Binding-site contacts:
Ligand atom C13 contacts residue MET40 of chain 1.B at 4.1 Å (hydrophobic).
Ligand atom C5 contacts residue ALA47 of chain 1.B at 4.0 Å (hydrophobic).
Ligand atom C15 contacts residue LEU43 of chain 1.B at 3.8 Å (hydrophobic).
Ligand atom C7 contacts residue GLU50 of chain 1.B at 3.2 Å.
Ligand atom C6 contacts residue PHE101 of chain 1.B at 4.1 Å (hydrophobic).
Ligand atom C6 contacts residue GLU50 of chain 1.B at 3.2 Å.
Ligand atom N1 contacts residue PHE101 of chain 1.B at 3.5 Å.
Ligand atom C12 contacts residue ILE118 of chain 1.B at 3.9 Å (hydrophobic).
Ligand atom C13 contacts residue LEU221 of chain 1.B at 4.0 Å (hydrophobic).
Ligand atom C7 contacts residue LEU84 of chain 1.B at 3.9 Å (hydrophobic).
Ligand atom C5 contacts residue PHE101 of chain 1.B at 4.2 Å (hydrophobic).
Ligand atom O2 contacts residue MET224 of chain 1.B at 3.8 Å.
Ligand atom N1 contacts residue LEU125 of chain 1.B at 3.5 Å.
Ligand atom C7 contacts residue PHE101 of chain 1.B at 4.0 Å (hydrophobic).
Ligand atom C14 contacts residue LEU221 of chain 1.B at 3.9 Å (hydrophobic).
Ligand atom O1 contacts residue ARG91 of chain 1.B at 3.1 Å (salt-bridge).
Ligand atom C9 contacts residue LEU84 of chain 1.B at 4.2 Å (hydrophobic).
Ligand atom O2 contacts residue MET40 of chain 1.B at 3.4 Å.
Ligand atom C14 contacts residue MET40 of chain 1.B at 3.8 Å (hydrophobic).
Ligand atom C9 contacts residue PHE101 of chain 1.B at 4.0 Å (hydrophobic).
Ligand atom N1 contacts residue PHE122 of chain 1.B at 4.0 Å.
Ligand atom C3 contacts residue MET81 of chain 1.B at 3.8 Å (hydrophobic).
Ligand atom C12 contacts residue HIS220 of chain 1.B at 3.5 Å.
Ligand atom C6 contacts residue LEU46 of chain 1.B at 3.8 Å (hydrophobic).
Ligand atom C12 contacts residue GLY217 of chain 1.B at 3.8 Å.
Ligand atom C8 contacts residue PHE101 of chain 1.B at 4.0 Å (hydrophobic).
Ligand atom C5 contacts residue LEU43 of chain 1.B at 3.9 Å (hydrophobic).
Ligand atom N1 contacts residue ILE121 of chain 1.B at 3.9 Å.
Ligand atom C8 contacts residue LEU88 of chain 1.B at 4.1 Å (hydrophobic).
Ligand atom O2 contacts residue HIS220 of chain 1.B at 2.7 Å (h-bond).
Ligand atom C4 contacts residue PHE101 of chain 1.B at 4.1 Å (hydrophobic).
Ligand atom C13 contacts residue HIS220 of chain 1.B at 3.4 Å.
Ligand atom C9 contacts residue MET85 of chain 1.B at 4.1 Å (hydrophobic).
Ligand atom C11 contacts residue ILE118 of chain 1.B at 4.0 Å (hydrophobic).
Ligand atom C8 contacts residue LEU84 of chain 1.B at 3.6 Å (hydrophobic).
Ligand atom C13 contacts residue ILE118 of chain 1.B at 4.0 Å (hydrophobic).
Ligand atom O1 contacts residue GLU50 of chain 1.B at 2.6 Å (salt-bridge).
Ligand atom O2 contacts residue LEU221 of chain 1.B at 3.3 Å.
Ligand atom C1 contacts residue PHE101 of chain 1.B at 3.8 Å (hydrophobic).
Ligand atom O1 contacts residue LEU84 of chain 1.B at 3.6 Å.

This protein binds this small molecule.
Small molecule (SMILES): N#C[C@@H](Cc1ccc(O)cc1)c1ccc(O)cc1

Sequence of chain 1.B:
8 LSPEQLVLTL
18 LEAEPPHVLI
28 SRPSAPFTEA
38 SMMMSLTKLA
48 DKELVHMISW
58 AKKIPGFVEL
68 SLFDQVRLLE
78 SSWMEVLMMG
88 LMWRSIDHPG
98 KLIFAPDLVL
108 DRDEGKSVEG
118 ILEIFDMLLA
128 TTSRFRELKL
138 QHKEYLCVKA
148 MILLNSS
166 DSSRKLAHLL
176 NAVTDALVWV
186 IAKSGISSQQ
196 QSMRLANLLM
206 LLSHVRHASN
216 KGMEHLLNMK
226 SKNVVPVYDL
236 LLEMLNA